This protein binds this small molecule.
Small molecule (SMILES): CC(=O)N[C@@H]1[C@@H](O)[C@H](O)[C@@H](CO)O[C@H]1O

Sequence of chain 1.C:
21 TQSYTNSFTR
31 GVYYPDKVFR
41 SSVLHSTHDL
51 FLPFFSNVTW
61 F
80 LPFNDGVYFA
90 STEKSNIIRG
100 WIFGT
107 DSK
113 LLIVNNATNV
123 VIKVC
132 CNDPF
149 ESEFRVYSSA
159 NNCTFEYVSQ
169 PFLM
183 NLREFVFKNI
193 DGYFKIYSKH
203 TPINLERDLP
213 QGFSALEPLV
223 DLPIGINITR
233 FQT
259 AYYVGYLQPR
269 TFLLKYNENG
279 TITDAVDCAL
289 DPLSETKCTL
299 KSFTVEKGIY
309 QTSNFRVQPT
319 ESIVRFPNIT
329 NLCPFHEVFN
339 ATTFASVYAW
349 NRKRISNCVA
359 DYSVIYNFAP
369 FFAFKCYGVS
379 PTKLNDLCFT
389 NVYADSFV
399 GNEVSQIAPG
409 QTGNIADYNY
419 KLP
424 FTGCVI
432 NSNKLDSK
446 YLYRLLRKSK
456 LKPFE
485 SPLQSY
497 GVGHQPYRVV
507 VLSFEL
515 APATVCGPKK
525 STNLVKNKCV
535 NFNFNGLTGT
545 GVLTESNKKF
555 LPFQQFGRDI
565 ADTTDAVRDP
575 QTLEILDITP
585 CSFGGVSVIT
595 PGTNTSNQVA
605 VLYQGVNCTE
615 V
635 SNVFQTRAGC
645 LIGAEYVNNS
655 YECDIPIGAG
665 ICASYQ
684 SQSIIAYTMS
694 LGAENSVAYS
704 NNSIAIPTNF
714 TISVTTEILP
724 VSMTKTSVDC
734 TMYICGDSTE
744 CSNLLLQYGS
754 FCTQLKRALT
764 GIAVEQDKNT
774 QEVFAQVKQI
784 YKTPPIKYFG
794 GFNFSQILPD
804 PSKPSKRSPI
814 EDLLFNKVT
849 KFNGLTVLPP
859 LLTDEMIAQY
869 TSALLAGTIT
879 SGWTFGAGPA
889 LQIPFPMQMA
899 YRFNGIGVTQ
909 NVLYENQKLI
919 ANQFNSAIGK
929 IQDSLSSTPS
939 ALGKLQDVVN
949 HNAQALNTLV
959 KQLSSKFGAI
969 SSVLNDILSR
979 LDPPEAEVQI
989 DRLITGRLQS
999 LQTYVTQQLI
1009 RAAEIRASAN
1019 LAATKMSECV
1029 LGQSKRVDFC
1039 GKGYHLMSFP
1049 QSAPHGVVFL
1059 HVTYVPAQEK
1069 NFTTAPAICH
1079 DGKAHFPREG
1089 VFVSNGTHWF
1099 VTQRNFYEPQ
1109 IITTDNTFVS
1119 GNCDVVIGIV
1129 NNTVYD

Binding-site contacts:
Ligand atom C5 contacts residue TYR24 of chain 1.C at 3.7 Å (hydrophobic).
Ligand atom C7 contacts residue THR25 of chain 1.C at 3.6 Å.
Ligand atom O7 contacts residue THR25 of chain 1.C at 3.1 Å (h-bond).
Ligand atom C7 contacts residue ASN57 of chain 1.C at 4.0 Å.
Ligand atom C3 contacts residue ASN57 of chain 1.C at 3.7 Å.
Ligand atom C2 contacts residue ASN57 of chain 1.C at 2.5 Å.
Ligand atom O5 contacts residue ASN57 of chain 1.C at 2.5 Å (h-bond).
Ligand atom C3 contacts residue TYR24 of chain 1.C at 3.9 Å (hydrophobic).
Ligand atom N2 contacts residue ASN57 of chain 1.C at 3.2 Å (h-bond).
Ligand atom C8 contacts residue ASN26 of chain 1.C at 4.5 Å.
Ligand atom O5 contacts residue TYR24 of chain 1.C at 3.8 Å.
Ligand atom C1 contacts residue ASN57 of chain 1.C at 1.4 Å.
Ligand atom C4 contacts residue TYR24 of chain 1.C at 3.8 Å (hydrophobic).
Ligand atom C7 contacts residue TYR24 of chain 1.C at 4.3 Å (hydrophobic).
Ligand atom C5 contacts residue ASN57 of chain 1.C at 3.3 Å.
Ligand atom C4 contacts residue ASN57 of chain 1.C at 4.0 Å.
Ligand atom O4 contacts residue TYR24 of chain 1.C at 3.1 Å.
Ligand atom C6 contacts residue ASN57 of chain 1.C at 3.2 Å.
Ligand atom O7 contacts residue ASN57 of chain 1.C at 4.2 Å.
Ligand atom C8 contacts residue THR25 of chain 1.C at 3.5 Å.
Ligand atom O7 contacts residue TYR24 of chain 1.C at 3.1 Å.